The protein below binds the small molecule below.
Small molecule (SMILES): CC(=O)N[C@H]1[C@H](O[C@H]2[C@H](O)[C@@H](NC(C)=O)CO[C@@H]2CO)O[C@H](CO)[C@@H](O[C@@H]2O[C@H](CO[C@H]3O[C@H](CO)[C@@H](O)[C@H](O)[C@@H]3O)[C@@H](O)[C@H](O[C@H]3O[C@H](CO)[C@@H](O)[C@H](O)[C@@H]3O[C@H]3O[C@H](CO)[C@@H](O)[C@H](O)[C@@H]3O)[C@@H]2O)[C@@H]1O

Binding-site contacts:
Ligand atom O7 contacts residue ASN227 of chain 1.B at 3.8 Å.
Ligand atom C4 contacts residue ASN227 of chain 1.B at 4.1 Å.
Ligand atom C1 contacts residue ASN227 of chain 1.B at 1.4 Å.
Ligand atom N2 contacts residue ASN227 of chain 1.B at 2.9 Å (h-bond).
Ligand atom O7 contacts residue PRO177 of chain 1.B at 3.1 Å.
Ligand atom O7 contacts residue VAL219 of chain 1.B at 3.4 Å.
Ligand atom C5 contacts residue SER412 of chain 1.B at 3.9 Å.
Ligand atom O6 contacts residue ARG269 of chain 1.B at 3.0 Å (salt-bridge).
Ligand atom O5 contacts residue SER412 of chain 1.B at 3.6 Å.
Ligand atom C6 contacts residue NAG1 of chain 1.V at 3.8 Å.
Ligand atom O6 contacts residue ARG405 of chain 1.B at 3.5 Å.
Ligand atom O3 contacts residue HIS34 of chain 1.B at 3.4 Å.
Ligand atom C7 contacts residue ASN227 of chain 1.B at 3.6 Å.
Ligand atom O6 contacts residue GLY343 of chain 1.B at 3.6 Å.
Ligand atom C1 contacts residue SER412 of chain 1.B at 2.9 Å.
Ligand atom C6 contacts residue ARG405 of chain 1.B at 3.2 Å.
Ligand atom C6 contacts residue SER174 of chain 1.B at 3.4 Å.
Ligand atom C5 contacts residue GLU176 of chain 1.B at 4.0 Å.
Ligand atom O4 contacts residue ARG269 of chain 1.B at 4.1 Å.
Ligand atom C5 contacts residue ASN227 of chain 1.B at 3.6 Å.
Ligand atom C7 contacts residue PRO177 of chain 1.B at 4.0 Å (hydrophobic).
Ligand atom C6 contacts residue GLU176 of chain 1.B at 3.5 Å.
Ligand atom C5 contacts residue GLU176 of chain 1.B at 3.5 Å.
Ligand atom C8 contacts residue VAL219 of chain 1.B at 3.6 Å (hydrophobic).
Ligand atom N2 contacts residue SER412 of chain 1.B at 3.9 Å.
Ligand atom C4 contacts residue GLU176 of chain 1.B at 4.1 Å.
Ligand atom C3 contacts residue ASN227 of chain 1.B at 3.7 Å.
Ligand atom C2 contacts residue SER412 of chain 1.B at 3.8 Å.
Ligand atom C5 contacts residue SER411 of chain 1.B at 4.0 Å.
Ligand atom C3 contacts residue SER412 of chain 1.B at 4.0 Å.
Ligand atom O4 contacts residue GLU176 of chain 1.B at 3.4 Å (salt-bridge).
Ligand atom O6 contacts residue SER174 of chain 1.B at 3.5 Å.
Ligand atom C7 contacts residue VAL219 of chain 1.B at 3.7 Å (hydrophobic).
Ligand atom O6 contacts residue NAG1 of chain 1.V at 3.5 Å (h-bond).
Ligand atom O5 contacts residue ASN227 of chain 1.B at 2.3 Å (h-bond).
Ligand atom C6 contacts residue GLU176 of chain 1.B at 3.4 Å.
Ligand atom C8 contacts residue ASN341 of chain 1.B at 3.6 Å.
Ligand atom C2 contacts residue ASN227 of chain 1.B at 2.4 Å.
Ligand atom O4 contacts residue HIS34 of chain 1.B at 3.2 Å (h-bond).
Ligand atom O4 contacts residue ARG405 of chain 1.B at 4.1 Å.

Sequence of chain 1.B:
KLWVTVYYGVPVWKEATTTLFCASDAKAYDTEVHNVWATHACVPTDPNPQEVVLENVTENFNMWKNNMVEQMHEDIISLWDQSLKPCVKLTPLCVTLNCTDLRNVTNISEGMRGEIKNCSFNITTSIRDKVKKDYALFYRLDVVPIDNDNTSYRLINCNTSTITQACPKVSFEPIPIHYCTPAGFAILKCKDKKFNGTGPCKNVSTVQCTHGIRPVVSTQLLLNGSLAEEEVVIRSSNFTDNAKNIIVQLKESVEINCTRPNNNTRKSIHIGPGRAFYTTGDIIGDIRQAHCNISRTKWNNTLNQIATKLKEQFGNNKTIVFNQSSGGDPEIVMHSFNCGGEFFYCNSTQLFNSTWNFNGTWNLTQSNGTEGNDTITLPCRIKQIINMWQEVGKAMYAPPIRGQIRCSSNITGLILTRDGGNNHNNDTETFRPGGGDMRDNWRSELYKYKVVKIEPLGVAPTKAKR